Sequence of chain 2.A:
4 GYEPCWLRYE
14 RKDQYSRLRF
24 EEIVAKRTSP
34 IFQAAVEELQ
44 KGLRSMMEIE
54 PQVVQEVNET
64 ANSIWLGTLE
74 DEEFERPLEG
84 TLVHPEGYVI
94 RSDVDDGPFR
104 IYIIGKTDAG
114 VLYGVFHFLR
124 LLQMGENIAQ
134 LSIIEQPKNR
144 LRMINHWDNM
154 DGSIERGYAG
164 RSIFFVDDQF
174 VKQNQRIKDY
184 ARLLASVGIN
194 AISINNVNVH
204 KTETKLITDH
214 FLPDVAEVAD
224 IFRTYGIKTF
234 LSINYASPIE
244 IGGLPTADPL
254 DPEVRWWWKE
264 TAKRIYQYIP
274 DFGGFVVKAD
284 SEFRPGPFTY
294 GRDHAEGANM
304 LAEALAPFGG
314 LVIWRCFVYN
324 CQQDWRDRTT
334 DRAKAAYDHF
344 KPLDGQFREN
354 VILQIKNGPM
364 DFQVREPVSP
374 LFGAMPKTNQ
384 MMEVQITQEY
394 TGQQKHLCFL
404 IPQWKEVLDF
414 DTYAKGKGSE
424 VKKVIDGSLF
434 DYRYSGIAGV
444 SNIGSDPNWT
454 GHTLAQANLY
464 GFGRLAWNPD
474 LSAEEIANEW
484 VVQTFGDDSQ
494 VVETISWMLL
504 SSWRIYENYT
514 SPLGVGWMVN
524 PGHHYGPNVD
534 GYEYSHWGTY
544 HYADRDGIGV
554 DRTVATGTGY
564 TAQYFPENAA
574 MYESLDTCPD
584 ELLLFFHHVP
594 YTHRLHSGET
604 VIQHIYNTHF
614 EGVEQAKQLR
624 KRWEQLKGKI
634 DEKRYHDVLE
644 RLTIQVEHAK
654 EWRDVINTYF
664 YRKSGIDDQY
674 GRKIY

Binding-site contacts:
Ligand atom O6B contacts residue TRP150 of chain 2.A at 3.8 Å.
Ligand atom O5 contacts residue PHE320 of chain 2.A at 3.8 Å.
Ligand atom C4 contacts residue GLU285 of chain 2.A at 4.0 Å.
Ligand atom O3 contacts residue ARG159 of chain 2.A at 3.0 Å (salt-bridge).
Ligand atom O5 contacts residue TRP150 of chain 2.A at 3.7 Å.
Ligand atom O1 contacts residue ASP364 of chain 2.A at 2.5 Å (salt-bridge).
Ligand atom O2 contacts residue TYR393 of chain 2.A at 4.0 Å.
Ligand atom C1 contacts residue ASP364 of chain 2.A at 3.2 Å.
Ligand atom C6 contacts residue LYS359 of chain 2.A at 3.6 Å.
Ligand atom O4 contacts residue GLU158 of chain 2.A at 3.7 Å.
Ligand atom C2 contacts residue ARG159 of chain 2.A at 3.7 Å.
Ligand atom O6B contacts residue LYS359 of chain 2.A at 2.6 Å (salt-bridge).
Ligand atom O1 contacts residue LYS359 of chain 2.A at 3.9 Å.
Ligand atom O2 contacts residue ARG159 of chain 2.A at 3.1 Å (salt-bridge).
Ligand atom O6A contacts residue VAL200 of chain 2.A at 3.8 Å.
Ligand atom O4 contacts residue GLU285 of chain 2.A at 3.7 Å.
Ligand atom O6A contacts residue ARG318 of chain 2.A at 2.9 Å (salt-bridge).
Ligand atom O1 contacts residue TYR393 of chain 2.A at 3.8 Å.
Ligand atom O5 contacts residue ASP364 of chain 2.A at 3.5 Å (salt-bridge).
Ligand atom O2 contacts residue GLU392 of chain 2.A at 2.6 Å (salt-bridge).
Ligand atom C6 contacts residue PHE320 of chain 2.A at 3.3 Å (hydrophobic).
Ligand atom O6B contacts residue PHE320 of chain 2.A at 3.4 Å.
Ligand atom C3 contacts residue ARG159 of chain 2.A at 3.9 Å.
Ligand atom O3 contacts residue GLU158 of chain 2.A at 2.6 Å (salt-bridge).
Ligand atom C4 contacts residue TRP150 of chain 2.A at 3.8 Å (hydrophobic).
Ligand atom C2 contacts residue GLU392 of chain 2.A at 3.2 Å.
Ligand atom C5 contacts residue PHE320 of chain 2.A at 3.5 Å (hydrophobic).
Ligand atom O6B contacts residue ARG318 of chain 2.A at 2.6 Å (salt-bridge).
Ligand atom C3 contacts residue GLU158 of chain 2.A at 3.7 Å.
Ligand atom C5 contacts residue LYS359 of chain 2.A at 3.9 Å.
Ligand atom O6A contacts residue LYS281 of chain 2.A at 3.4 Å (salt-bridge).
Ligand atom C1 contacts residue LYS359 of chain 2.A at 4.1 Å.
Ligand atom C5 contacts residue GLU285 of chain 2.A at 3.6 Å.
Ligand atom O4 contacts residue ASN201 of chain 2.A at 3.1 Å (h-bond).
Ligand atom O5 contacts residue LYS359 of chain 2.A at 3.1 Å (salt-bridge).
Ligand atom O6A contacts residue PHE320 of chain 2.A at 3.7 Å.
Ligand atom C1 contacts residue GLU392 of chain 2.A at 3.5 Å.
Ligand atom O2 contacts residue HIS527 of chain 2.A at 3.7 Å.
Ligand atom C6 contacts residue ARG318 of chain 2.A at 3.3 Å.
Ligand atom O1 contacts residue GLU392 of chain 2.A at 2.7 Å (salt-bridge).

A small-molecule ligand and the protein it binds are described below.
Small molecule (SMILES): O=C(O)[C@H]1O[C@H](O)[C@H](O)[C@@H](O)[C@@H]1O